Binding-site contacts:
Ligand atom O3 contacts residue LYS393 of chain 1.B at 3.4 Å (salt-bridge).
Ligand atom C2 contacts residue LYS393 of chain 1.B at 3.7 Å.
Ligand atom O5 contacts residue LEU347 of chain 1.B at 3.4 Å (h-bond).
Ligand atom O6 contacts residue MET341 of chain 1.B at 4.2 Å.
Ligand atom O2 contacts residue GLY350 of chain 1.B at 3.8 Å.
Ligand atom C4 contacts residue GLY336 of chain 1.B at 4.2 Å.
Ligand atom O3 contacts residue GLY336 of chain 1.B at 3.7 Å.
Ligand atom O4 contacts residue PRO340 of chain 1.B at 4.4 Å.
Ligand atom O5 contacts residue LEU347 of chain 1.B at 3.0 Å (h-bond).
Ligand atom O3 contacts residue LEU397 of chain 1.B at 3.6 Å.
Ligand atom C1 contacts residue GLU349 of chain 1.B at 4.5 Å.
Ligand atom C5 contacts residue LEU347 of chain 1.B at 4.5 Å (hydrophobic).
Ligand atom O4 contacts residue TRP337 of chain 1.B at 3.6 Å.
Ligand atom C1 contacts residue SER348 of chain 1.B at 4.2 Å.
Ligand atom O1 contacts residue SER348 of chain 1.B at 3.4 Å (h-bond).
Ligand atom C1 contacts residue LEU347 of chain 1.B at 3.0 Å (hydrophobic).
Ligand atom C3 contacts residue GLY336 of chain 1.B at 4.4 Å.
Ligand atom C1 contacts residue GLY350 of chain 1.B at 4.5 Å.
Ligand atom O4 contacts residue GLY336 of chain 1.B at 3.1 Å (h-bond).
Ligand atom C2 contacts residue LEU347 of chain 1.B at 4.0 Å (hydrophobic).
Ligand atom O2 contacts residue LEU347 of chain 1.B at 4.0 Å.
Ligand atom O6 contacts residue TRP337 of chain 1.B at 4.2 Å.
Ligand atom O5 contacts residue SER348 of chain 1.B at 4.2 Å.
Ligand atom C1 contacts residue GLY350 of chain 1.B at 4.2 Å.
Ligand atom C1 contacts residue LEU347 of chain 1.B at 4.3 Å (hydrophobic).
Ligand atom C6 contacts residue PRO340 of chain 1.B at 4.4 Å (hydrophobic).
Ligand atom C3 contacts residue LYS393 of chain 1.B at 4.1 Å.
Ligand atom O2 contacts residue LYS393 of chain 1.B at 2.8 Å (salt-bridge).
Ligand atom C4 contacts residue LEU347 of chain 1.B at 4.3 Å (hydrophobic).
Ligand atom C2 contacts residue LEU347 of chain 1.B at 4.1 Å (hydrophobic).
Ligand atom O4 contacts residue MET438 of chain 1.B at 4.4 Å.

Sequence of chain 1.B:
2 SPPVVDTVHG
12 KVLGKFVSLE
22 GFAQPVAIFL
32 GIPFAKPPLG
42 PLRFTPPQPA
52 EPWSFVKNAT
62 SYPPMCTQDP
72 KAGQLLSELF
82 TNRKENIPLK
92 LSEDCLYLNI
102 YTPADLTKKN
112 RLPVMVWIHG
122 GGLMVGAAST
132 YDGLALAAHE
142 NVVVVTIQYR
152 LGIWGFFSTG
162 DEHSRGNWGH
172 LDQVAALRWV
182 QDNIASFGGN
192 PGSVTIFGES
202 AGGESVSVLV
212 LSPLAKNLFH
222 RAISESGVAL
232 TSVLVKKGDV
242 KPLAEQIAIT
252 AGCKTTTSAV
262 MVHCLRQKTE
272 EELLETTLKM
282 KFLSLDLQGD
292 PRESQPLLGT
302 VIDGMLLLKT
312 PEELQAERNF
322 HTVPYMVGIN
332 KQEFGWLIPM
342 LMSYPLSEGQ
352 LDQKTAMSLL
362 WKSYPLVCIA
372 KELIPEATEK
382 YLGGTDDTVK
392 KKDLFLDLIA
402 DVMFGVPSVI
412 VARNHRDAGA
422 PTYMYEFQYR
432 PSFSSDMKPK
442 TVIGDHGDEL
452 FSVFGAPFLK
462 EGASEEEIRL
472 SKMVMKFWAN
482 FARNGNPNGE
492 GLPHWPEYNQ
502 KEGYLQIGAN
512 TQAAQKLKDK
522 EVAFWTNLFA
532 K

The protein below binds the small molecule below.
Small molecule (SMILES): OC[C@H]1O[C@@](CO)(O[C@H]2O[C@H](CO)[C@@H](O)[C@H](O)[C@H]2O)[C@@H](O)[C@@H]1O